Binding-site contacts:
Ligand atom C5 contacts residue VAL145 of chain 1.K at 3.9 Å (hydrophobic).
Ligand atom C7M contacts residue MET138 of chain 1.K at 3.5 Å (hydrophobic).
Ligand atom C7M contacts residue GLY142 of chain 1.K at 3.8 Å.
Ligand atom C8A contacts residue PRO270 of chain 1.K at 3.6 Å (hydrophobic).
Ligand atom O1 contacts residue ILE146 of chain 1.K at 3.6 Å.
Ligand atom O5 contacts residue TYR278 of chain 1.K at 3.6 Å.
Ligand atom C4 contacts residue TYR278 of chain 1.K at 3.5 Å (hydrophobic).
Ligand atom O8 contacts residue PHE274 of chain 1.K at 3.6 Å.
Ligand atom O4 contacts residue TYR278 of chain 1.K at 3.1 Å.
Ligand atom O5 contacts residue HIS161 of chain 1.LA at 3.3 Å (h-bond).
Ligand atom C5M contacts residue VAL145 of chain 1.K at 3.5 Å (hydrophobic).
Ligand atom C5 contacts residue PRO270 of chain 1.K at 3.9 Å (hydrophobic).
Ligand atom C15 contacts residue ILE146 of chain 1.K at 3.7 Å (hydrophobic).
Ligand atom C8 contacts residue GLU271 of chain 1.K at 3.6 Å.
Ligand atom O8 contacts residue PRO270 of chain 1.K at 3.8 Å.
Ligand atom O5 contacts residue VAL145 of chain 1.K at 3.5 Å.
Ligand atom O8 contacts residue GLU271 of chain 1.K at 2.5 Å (salt-bridge).
Ligand atom C8A contacts residue ILE146 of chain 1.K at 3.8 Å (hydrophobic).
Ligand atom O4 contacts residue HIS161 of chain 1.LA at 2.8 Å (h-bond).
Ligand atom C19 contacts residue PHE128 of chain 1.K at 3.9 Å (hydrophobic).
Ligand atom O14 contacts residue MET124 of chain 1.K at 3.8 Å.
Ligand atom C8 contacts residue ILE146 of chain 1.K at 3.8 Å (hydrophobic).
Ligand atom O8 contacts residue ILE146 of chain 1.K at 3.6 Å.
Ligand atom C25 contacts residue LEU121 of chain 1.K at 3.5 Å (hydrophobic).
Ligand atom O14 contacts residue ALA125 of chain 1.K at 3.8 Å.
Ligand atom O7 contacts residue GLY142 of chain 1.K at 3.6 Å.
Ligand atom C22 contacts residue PHE274 of chain 1.K at 3.5 Å (hydrophobic).
Ligand atom C22 contacts residue ALA277 of chain 1.K at 3.8 Å (hydrophobic).
Ligand atom C4A contacts residue PRO270 of chain 1.K at 3.7 Å (hydrophobic).
Ligand atom C7 contacts residue PRO270 of chain 1.K at 3.8 Å (hydrophobic).
Ligand atom O4 contacts residue VAL145 of chain 1.K at 3.6 Å.
Ligand atom C9 contacts residue PHE274 of chain 1.K at 3.8 Å (hydrophobic).
Ligand atom C17 contacts residue ILE146 of chain 1.K at 3.8 Å (hydrophobic).
Ligand atom C21 contacts residue MET129 of chain 1.K at 3.7 Å (hydrophobic).
Ligand atom O1 contacts residue PHE274 of chain 1.K at 3.9 Å.
Ligand atom O7 contacts residue GLU271 of chain 1.K at 3.4 Å (salt-bridge).
Ligand atom C18 contacts residue PHE128 of chain 1.K at 3.8 Å (hydrophobic).
Ligand atom C8 contacts residue PRO270 of chain 1.K at 3.5 Å (hydrophobic).
Ligand atom C5M contacts residue CYS160 of chain 1.LA at 3.6 Å (hydrophobic).
Ligand atom C5M contacts residue HIS161 of chain 1.LA at 3.8 Å.

Sequence of chain 1.LA:
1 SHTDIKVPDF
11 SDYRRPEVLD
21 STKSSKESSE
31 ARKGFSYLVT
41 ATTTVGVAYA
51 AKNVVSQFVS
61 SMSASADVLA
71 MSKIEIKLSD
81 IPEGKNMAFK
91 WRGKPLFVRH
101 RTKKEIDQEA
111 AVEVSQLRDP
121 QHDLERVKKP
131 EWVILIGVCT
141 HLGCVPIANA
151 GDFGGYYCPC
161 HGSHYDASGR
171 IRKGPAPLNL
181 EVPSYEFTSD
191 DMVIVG

This protein binds this small molecule.
Small molecule (SMILES): C/C=C(C)/C=C/C=C[C@H](OC)[C@@H](C)[C@@H](OC)[C@@H](C)CCc1oc2c(O)c(OC)cc(OC)c2c(=O)c1C

Sequence of chain 1.K:
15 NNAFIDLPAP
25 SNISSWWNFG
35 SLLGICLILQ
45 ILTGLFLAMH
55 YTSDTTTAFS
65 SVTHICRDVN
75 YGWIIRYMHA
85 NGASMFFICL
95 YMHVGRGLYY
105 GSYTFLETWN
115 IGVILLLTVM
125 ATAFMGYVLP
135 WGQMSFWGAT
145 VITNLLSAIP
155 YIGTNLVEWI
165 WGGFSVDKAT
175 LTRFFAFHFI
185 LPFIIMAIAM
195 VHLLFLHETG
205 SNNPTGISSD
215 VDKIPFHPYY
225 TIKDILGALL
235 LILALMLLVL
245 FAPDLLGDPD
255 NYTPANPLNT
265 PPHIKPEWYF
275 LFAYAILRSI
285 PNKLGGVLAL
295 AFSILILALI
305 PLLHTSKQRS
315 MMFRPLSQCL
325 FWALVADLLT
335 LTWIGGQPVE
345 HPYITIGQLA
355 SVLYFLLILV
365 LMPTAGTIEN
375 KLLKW